Sequence of chain 22.A:
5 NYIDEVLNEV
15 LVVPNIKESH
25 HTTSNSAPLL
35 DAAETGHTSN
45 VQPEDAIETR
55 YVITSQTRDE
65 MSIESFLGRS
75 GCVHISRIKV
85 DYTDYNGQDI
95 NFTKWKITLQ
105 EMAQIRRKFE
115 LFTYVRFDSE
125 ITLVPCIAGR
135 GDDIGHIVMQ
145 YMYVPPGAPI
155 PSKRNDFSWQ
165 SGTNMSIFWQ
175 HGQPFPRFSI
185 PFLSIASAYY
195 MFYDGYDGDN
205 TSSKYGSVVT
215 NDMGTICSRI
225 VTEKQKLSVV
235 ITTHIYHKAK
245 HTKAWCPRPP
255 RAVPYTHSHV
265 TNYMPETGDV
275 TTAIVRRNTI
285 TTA

Binding-site contacts:
Ligand atom C4B contacts residue ILE125 of chain 22.A at 3.9 Å (hydrophobic).
Ligand atom C6B contacts residue ILE184 of chain 22.A at 4.1 Å (hydrophobic).
Ligand atom O1 contacts residue MET217 of chain 22.A at 4.2 Å.
Ligand atom C5A contacts residue TYR145 of chain 22.A at 3.8 Å (hydrophobic).
Ligand atom C2B contacts residue ILE125 of chain 22.A at 3.1 Å (hydrophobic).
Ligand atom CL2 contacts residue TYR147 of chain 22.A at 3.4 Å.
Ligand atom CL2 contacts residue LEU187 of chain 22.A at 3.9 Å.
Ligand atom C1B contacts residue ILE125 of chain 22.A at 3.1 Å (hydrophobic).
Ligand atom C2A contacts residue PHE182 of chain 22.A at 4.2 Å (hydrophobic).
Ligand atom C31 contacts residue GLN104 of chain 22.A at 3.6 Å.
Ligand atom C5A contacts residue TYR147 of chain 22.A at 4.1 Å (hydrophobic).
Ligand atom C5B contacts residue ILE125 of chain 22.A at 3.9 Å (hydrophobic).
Ligand atom C4 contacts residue LEU103 of chain 22.A at 3.4 Å (hydrophobic).
Ligand atom O1A contacts residue ILE220 of chain 22.A at 3.6 Å.
Ligand atom N2 contacts residue ASN215 of chain 22.A at 3.7 Å.
Ligand atom C31 contacts residue MET195 of chain 22.A at 3.5 Å (hydrophobic).
Ligand atom C5B contacts residue TYR147 of chain 22.A at 3.9 Å (hydrophobic).
Ligand atom CL1 contacts residue ILE239 of chain 22.A at 3.8 Å.
Ligand atom C4A contacts residue LEU127 of chain 22.A at 4.0 Å (hydrophobic).
Ligand atom C4C contacts residue MET217 of chain 22.A at 4.2 Å (hydrophobic).
Ligand atom C5A contacts residue ILE220 of chain 22.A at 3.9 Å (hydrophobic).
Ligand atom C3 contacts residue LEU103 of chain 22.A at 4.1 Å (hydrophobic).
Ligand atom C2A contacts residue ILE220 of chain 22.A at 3.8 Å (hydrophobic).
Ligand atom O1A contacts residue TYR147 of chain 22.A at 4.0 Å.
Ligand atom C3B contacts residue ILE220 of chain 22.A at 4.2 Å (hydrophobic).
Ligand atom CL1 contacts residue ILE125 of chain 22.A at 3.5 Å.
Ligand atom N3A contacts residue LEU127 of chain 22.A at 4.1 Å.
Ligand atom N3A contacts residue PHE182 of chain 22.A at 4.0 Å.
Ligand atom C1C contacts residue LEU103 of chain 22.A at 4.1 Å (hydrophobic).
Ligand atom C4A contacts residue TYR145 of chain 22.A at 3.3 Å (hydrophobic).
Ligand atom O1B contacts residue ILE125 of chain 22.A at 3.5 Å.
Ligand atom C6B contacts residue ILE125 of chain 22.A at 3.6 Å (hydrophobic).
Ligand atom N2 contacts residue THR102 of chain 22.A at 4.2 Å.
Ligand atom CL2 contacts residue ILE184 of chain 22.A at 3.9 Å.
Ligand atom C3B contacts residue ILE125 of chain 22.A at 3.5 Å (hydrophobic).
Ligand atom C4A contacts residue ILE220 of chain 22.A at 4.1 Å (hydrophobic).
Ligand atom C5A contacts residue MET146 of chain 22.A at 3.7 Å (hydrophobic).
Ligand atom C2C contacts residue MET217 of chain 22.A at 3.7 Å (hydrophobic).
Ligand atom C4B contacts residue ILE220 of chain 22.A at 4.0 Å (hydrophobic).
Ligand atom C5 contacts residue LEU103 of chain 22.A at 3.8 Å (hydrophobic).

A small-molecule ligand and the protein it binds are described below.
Small molecule (SMILES): Cc1cc(CCCCCOc2c(Cl)cc(C3=NCCO3)cc2Cl)on1